Sequence of chain 1.D:
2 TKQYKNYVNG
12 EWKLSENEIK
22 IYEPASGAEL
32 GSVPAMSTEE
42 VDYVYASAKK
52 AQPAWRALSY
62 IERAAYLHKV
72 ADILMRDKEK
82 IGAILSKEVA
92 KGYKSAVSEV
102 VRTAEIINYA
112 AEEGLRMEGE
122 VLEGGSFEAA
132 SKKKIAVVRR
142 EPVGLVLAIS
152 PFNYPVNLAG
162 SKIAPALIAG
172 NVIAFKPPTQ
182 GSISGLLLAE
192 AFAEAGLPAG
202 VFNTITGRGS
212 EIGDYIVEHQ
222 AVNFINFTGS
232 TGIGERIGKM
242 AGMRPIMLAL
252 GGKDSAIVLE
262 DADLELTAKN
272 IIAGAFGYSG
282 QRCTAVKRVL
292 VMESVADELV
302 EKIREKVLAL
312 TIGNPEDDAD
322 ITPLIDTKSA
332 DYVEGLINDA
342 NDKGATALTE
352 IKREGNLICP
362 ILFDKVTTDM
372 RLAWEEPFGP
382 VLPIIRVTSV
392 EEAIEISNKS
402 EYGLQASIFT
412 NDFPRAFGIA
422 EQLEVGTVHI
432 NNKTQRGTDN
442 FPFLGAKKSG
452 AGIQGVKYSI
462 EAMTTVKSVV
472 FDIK

Binding-site contacts:
Ligand atom P contacts residue TYR155 of chain 1.D at 4.1 Å.
Ligand atom P contacts residue THR285 of chain 1.D at 3.5 Å.
Ligand atom O2 contacts residue PHE444 of chain 1.D at 4.0 Å.
Ligand atom C1 contacts residue ASN154 of chain 1.D at 4.1 Å.
Ligand atom O4P contacts residue GLY438 of chain 1.D at 3.9 Å.
Ligand atom C2 contacts residue ARG437 of chain 1.D at 4.0 Å.
Ligand atom O1P contacts residue ARG103 of chain 1.D at 4.2 Å.
Ligand atom O2P contacts residue ARG437 of chain 1.D at 4.2 Å.
Ligand atom C3 contacts residue ARG283 of chain 1.D at 4.2 Å.
Ligand atom O2P contacts residue ARG103 of chain 1.D at 3.7 Å.
Ligand atom O3P contacts residue GLN436 of chain 1.D at 3.3 Å.
Ligand atom O4P contacts residue ARG437 of chain 1.D at 3.6 Å.
Ligand atom C1 contacts residue ARG283 of chain 1.D at 4.1 Å.
Ligand atom C3 contacts residue ARG437 of chain 1.D at 4.2 Å.
Ligand atom O1P contacts residue ARG437 of chain 1.D at 3.2 Å (salt-bridge).
Ligand atom O2 contacts residue ARG437 of chain 1.D at 2.8 Å (salt-bridge).
Ligand atom C2 contacts residue CYS284 of chain 1.D at 2.8 Å (hydrophobic).
Ligand atom O1 contacts residue ARG283 of chain 1.D at 3.8 Å.
Ligand atom O3P contacts residue ARG437 of chain 1.D at 3.0 Å (salt-bridge).
Ligand atom C3 contacts residue TYR155 of chain 1.D at 4.0 Å (hydrophobic).
Ligand atom O1P contacts residue TYR155 of chain 1.D at 4.0 Å.
Ligand atom O1 contacts residue CYS284 of chain 1.D at 2.7 Å (h-bond).
Ligand atom O2 contacts residue LEU159 of chain 1.D at 4.2 Å.
Ligand atom C3 contacts residue CYS284 of chain 1.D at 3.3 Å (hydrophobic).
Ligand atom O1P contacts residue THR285 of chain 1.D at 3.7 Å.
Ligand atom P contacts residue ARG437 of chain 1.D at 3.6 Å.
Ligand atom O3P contacts residue ARG283 of chain 1.D at 2.6 Å (salt-bridge).
Ligand atom O2P contacts residue THR285 of chain 1.D at 4.2 Å.
Ligand atom P contacts residue ARG103 of chain 1.D at 3.7 Å.
Ligand atom O2P contacts residue TYR155 of chain 1.D at 2.7 Å (h-bond).
Ligand atom O2P contacts residue ARG283 of chain 1.D at 3.3 Å (salt-bridge).
Ligand atom O2 contacts residue CYS284 of chain 1.D at 3.0 Å (h-bond).
Ligand atom P contacts residue ARG283 of chain 1.D at 3.4 Å.
Ligand atom O3P contacts residue THR285 of chain 1.D at 2.6 Å (h-bond).
Ligand atom O1 contacts residue ASN154 of chain 1.D at 3.0 Å (h-bond).
Ligand atom C1 contacts residue CYS284 of chain 1.D at 1.8 Å (hydrophobic).
Ligand atom C1 contacts residue THR285 of chain 1.D at 4.0 Å.
Ligand atom O4P contacts residue ARG103 of chain 1.D at 2.6 Å (salt-bridge).
Ligand atom C3 contacts residue THR285 of chain 1.D at 3.0 Å.
Ligand atom C2 contacts residue TYR155 of chain 1.D at 3.7 Å (hydrophobic).

The small molecule below binds the protein below.
Small molecule (SMILES): O=C[C@H](O)COP(=O)(O)O